Sequence of chain 1.A:
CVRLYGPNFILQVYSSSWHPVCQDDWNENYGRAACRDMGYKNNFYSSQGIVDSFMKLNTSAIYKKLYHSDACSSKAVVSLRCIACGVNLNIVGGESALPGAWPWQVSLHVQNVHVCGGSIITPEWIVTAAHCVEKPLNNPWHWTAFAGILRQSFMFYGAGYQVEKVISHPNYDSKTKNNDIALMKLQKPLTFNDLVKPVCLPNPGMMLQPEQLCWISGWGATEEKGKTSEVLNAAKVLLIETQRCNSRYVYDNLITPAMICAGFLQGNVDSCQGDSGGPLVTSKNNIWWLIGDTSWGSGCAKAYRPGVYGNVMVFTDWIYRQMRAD

The protein below binds the small molecule below.
Small molecule (SMILES): [H]/N=C(\N)Nc1ccc(C(=O)O)cc1

Binding-site contacts:
Ligand atom O contacts residue SER332 of chain 1.A at 2.0 Å (h-bond).
Ligand atom C4 contacts residue CYS328 of chain 1.A at 3.5 Å (hydrophobic).
Ligand atom N2 contacts residue GLY355 of chain 1.A at 2.9 Å (h-bond).
Ligand atom C6 contacts residue CYS328 of chain 1.A at 3.9 Å (hydrophobic).
Ligand atom N2 contacts residue SER327 of chain 1.A at 3.9 Å.
Ligand atom C4 contacts residue SER332 of chain 1.A at 3.9 Å.
Ligand atom C contacts residue SER332 of chain 1.A at 3.3 Å.
Ligand atom N3 contacts residue PRO362 of chain 1.A at 3.7 Å.
Ligand atom C5 contacts residue SER332 of chain 1.A at 2.7 Å.
Ligand atom C4 contacts residue GLN329 of chain 1.A at 3.5 Å.
Ligand atom C18 contacts residue GLY355 of chain 1.A at 3.3 Å.
Ligand atom C2 contacts residue TRP352 of chain 1.A at 4.0 Å (hydrophobic).
Ligand atom C3 contacts residue CYS328 of chain 1.A at 3.8 Å (hydrophobic).
Ligand atom C2 contacts residue GLY353 of chain 1.A at 3.9 Å.
Ligand atom C1 contacts residue TRP352 of chain 1.A at 3.5 Å (hydrophobic).
Ligand atom N3 contacts residue ASP326 of chain 1.A at 2.8 Å (salt-bridge).
Ligand atom N2 contacts residue GLY353 of chain 1.A at 3.6 Å.
Ligand atom N3 contacts residue GLY355 of chain 1.A at 3.0 Å (h-bond).
Ligand atom N3 contacts residue GLY353 of chain 1.A at 3.7 Å.
Ligand atom C contacts residue SER327 of chain 1.A at 4.0 Å.
Ligand atom N4 contacts residue GLY363 of chain 1.A at 3.4 Å.
Ligand atom C18 contacts residue ASP326 of chain 1.A at 3.4 Å.
Ligand atom O contacts residue ASP331 of chain 1.A at 3.9 Å.
Ligand atom C contacts residue SER351 of chain 1.A at 4.0 Å.
Ligand atom N4 contacts residue SER327 of chain 1.A at 2.8 Å (h-bond).
Ligand atom C18 contacts residue GLY353 of chain 1.A at 3.8 Å.
Ligand atom C2 contacts residue GLY355 of chain 1.A at 4.0 Å.
Ligand atom C18 contacts residue SER327 of chain 1.A at 3.6 Å.
Ligand atom C6 contacts residue SER332 of chain 1.A at 1.5 Å.
Ligand atom C contacts residue TRP352 of chain 1.A at 3.8 Å (hydrophobic).
Ligand atom C5 contacts residue CYS328 of chain 1.A at 3.8 Å (hydrophobic).
Ligand atom O contacts residue CYS328 of chain 1.A at 3.4 Å (h-bond).
Ligand atom O contacts residue GLN329 of chain 1.A at 3.6 Å.
Ligand atom N3 contacts residue ARG361 of chain 1.A at 3.6 Å.
Ligand atom O contacts residue GLY330 of chain 1.A at 3.4 Å (h-bond).
Ligand atom C1 contacts residue GLY353 of chain 1.A at 3.8 Å.
Ligand atom C3 contacts residue GLN329 of chain 1.A at 3.9 Å.
Ligand atom C contacts residue THR350 of chain 1.A at 3.7 Å.
Ligand atom N4 contacts residue ASP326 of chain 1.A at 2.8 Å (salt-bridge).
Ligand atom C1 contacts residue SER327 of chain 1.A at 3.5 Å.